Sequence of chain 2.B:
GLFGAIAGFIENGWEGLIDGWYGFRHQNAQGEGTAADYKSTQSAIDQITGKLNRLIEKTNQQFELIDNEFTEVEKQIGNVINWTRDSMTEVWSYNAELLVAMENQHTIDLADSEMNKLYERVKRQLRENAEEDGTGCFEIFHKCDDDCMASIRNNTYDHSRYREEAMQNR

Binding-site contacts:
Ligand atom O6 contacts residue ARG85 of chain 2.B at 4.4 Å.
Ligand atom O7 contacts residue LYS75 of chain 2.B at 3.5 Å.
Ligand atom C8 contacts residue GLU69 of chain 2.B at 4.2 Å.
Ligand atom O7 contacts residue ASN82 of chain 2.B at 4.3 Å.
Ligand atom C7 contacts residue ASN82 of chain 2.B at 3.8 Å.
Ligand atom C8 contacts residue GLU72 of chain 2.B at 3.4 Å.
Ligand atom C8 contacts residue ASN79 of chain 2.B at 3.4 Å.
Ligand atom C4 contacts residue ASN82 of chain 2.B at 4.2 Å.
Ligand atom O7 contacts residue GLU72 of chain 2.B at 3.9 Å.
Ligand atom C8 contacts residue LYS75 of chain 2.B at 3.5 Å.
Ligand atom N2 contacts residue ASN79 of chain 2.B at 4.3 Å.
Ligand atom C7 contacts residue GLU69 of chain 2.B at 4.5 Å.
Ligand atom C7 contacts residue LYS75 of chain 2.B at 3.9 Å.
Ligand atom O6 contacts residue ARG291 of chain 2.A at 4.3 Å.
Ligand atom O3 contacts residue GLU72 of chain 2.B at 3.5 Å (salt-bridge).
Ligand atom C8 contacts residue ARG291 of chain 2.A at 3.8 Å.
Ligand atom O5 contacts residue ASN82 of chain 2.B at 2.3 Å (h-bond).
Ligand atom C3 contacts residue GLU72 of chain 2.B at 4.2 Å.
Ligand atom C7 contacts residue ASN79 of chain 2.B at 3.5 Å.
Ligand atom C7 contacts residue GLU72 of chain 2.B at 3.5 Å.
Ligand atom N2 contacts residue GLU72 of chain 2.B at 3.9 Å.
Ligand atom N2 contacts residue ASN82 of chain 2.B at 3.0 Å (h-bond).
Ligand atom C5 contacts residue ASN82 of chain 2.B at 3.6 Å.
Ligand atom C8 contacts residue GLY78 of chain 2.B at 3.7 Å.
Ligand atom C1 contacts residue ASN82 of chain 2.B at 1.4 Å.
Ligand atom C3 contacts residue ASN82 of chain 2.B at 3.8 Å.
Ligand atom O7 contacts residue GLU69 of chain 2.B at 4.1 Å.
Ligand atom O7 contacts residue ASN79 of chain 2.B at 3.3 Å (h-bond).
Ligand atom C2 contacts residue ASN82 of chain 2.B at 2.5 Å.

Sequence of chain 2.A:
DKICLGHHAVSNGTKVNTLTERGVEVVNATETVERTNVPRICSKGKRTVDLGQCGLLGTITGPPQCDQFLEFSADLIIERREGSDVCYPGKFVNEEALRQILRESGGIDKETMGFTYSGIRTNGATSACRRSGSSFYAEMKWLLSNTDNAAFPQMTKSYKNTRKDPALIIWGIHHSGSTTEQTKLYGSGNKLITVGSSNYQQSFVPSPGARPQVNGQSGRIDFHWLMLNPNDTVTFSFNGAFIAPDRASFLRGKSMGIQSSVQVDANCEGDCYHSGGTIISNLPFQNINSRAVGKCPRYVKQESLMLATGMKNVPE

A small-molecule ligand and the protein it binds are described below.
Small molecule (SMILES): CC(=O)N[C@H]1[C@H](O[C@H]2[C@H](O)[C@@H](NC(C)=O)CO[C@@H]2CO)O[C@H](CO)[C@@H](O)[C@@H]1O